Binding-site contacts:
Ligand atom C8 contacts residue TRP113 of chain 1.B at 3.7 Å (hydrophobic).
Ligand atom OE2 contacts residue ARG116 of chain 1.B at 3.3 Å.
Ligand atom CB contacts residue ASN119 of chain 1.B at 4.2 Å.
Ligand atom OXT contacts residue THR164 of chain 1.B at 3.6 Å.
Ligand atom C7 contacts residue ASP83 of chain 1.B at 3.7 Å.
Ligand atom C7 contacts residue PHE85 of chain 1.B at 3.8 Å (hydrophobic).
Ligand atom C contacts residue LYS84 of chain 1.B at 4.2 Å.
Ligand atom CA contacts residue ASP83 of chain 1.B at 3.4 Å.
Ligand atom CD contacts residue TRP138 of chain 1.B at 3.9 Å (hydrophobic).
Ligand atom CG contacts residue ASN119 of chain 1.B at 4.1 Å.
Ligand atom OE2 contacts residue TRP138 of chain 1.B at 4.1 Å.
Ligand atom O7 contacts residue PHE85 of chain 1.B at 2.9 Å (h-bond).
Ligand atom OXT contacts residue ASP83 of chain 1.B at 3.5 Å (salt-bridge).
Ligand atom N2 contacts residue ASP83 of chain 1.B at 3.5 Å (salt-bridge).
Ligand atom C contacts residue ASP83 of chain 1.B at 3.2 Å.
Ligand atom O7 contacts residue PHE44 of chain 1.B at 3.5 Å.
Ligand atom OE1 contacts residue SER115 of chain 1.B at 3.6 Å.
Ligand atom C7 contacts residue TYR125 of chain 1.B at 4.0 Å (hydrophobic).
Ligand atom OE1 contacts residue ASN119 of chain 1.B at 3.0 Å (h-bond).
Ligand atom O contacts residue TYR81 of chain 1.B at 4.0 Å.
Ligand atom C8 contacts residue ARG114 of chain 1.B at 3.6 Å.
Ligand atom O7 contacts residue LYS84 of chain 1.B at 3.5 Å.
Ligand atom CD contacts residue ASN119 of chain 1.B at 3.8 Å.
Ligand atom OE1 contacts residue ARG116 of chain 1.B at 3.0 Å (salt-bridge).
Ligand atom O7 contacts residue TYR125 of chain 1.B at 4.0 Å.
Ligand atom C8 contacts residue LEU82 of chain 1.B at 3.7 Å (hydrophobic).
Ligand atom CG contacts residue ARG114 of chain 1.B at 3.9 Å.
Ligand atom N2 contacts residue ARG114 of chain 1.B at 3.2 Å (salt-bridge).
Ligand atom C7 contacts residue ARG114 of chain 1.B at 3.8 Å.
Ligand atom CG contacts residue SER115 of chain 1.B at 4.2 Å.
Ligand atom CB contacts residue PHE44 of chain 1.B at 3.6 Å (hydrophobic).
Ligand atom C8 contacts residue TYR125 of chain 1.B at 3.3 Å (hydrophobic).
Ligand atom C8 contacts residue PHE85 of chain 1.B at 4.2 Å (hydrophobic).
Ligand atom CG contacts residue TRP138 of chain 1.B at 3.7 Å (hydrophobic).
Ligand atom O contacts residue ASP83 of chain 1.B at 3.4 Å (salt-bridge).
Ligand atom C7 contacts residue LYS84 of chain 1.B at 4.1 Å.
Ligand atom CD contacts residue ARG116 of chain 1.B at 3.5 Å.
Ligand atom O7 contacts residue ASP83 of chain 1.B at 3.8 Å.
Ligand atom OXT contacts residue LYS84 of chain 1.B at 3.3 Å (salt-bridge).
Ligand atom O contacts residue ARG114 of chain 1.B at 3.6 Å.

Sequence of chain 1.B:
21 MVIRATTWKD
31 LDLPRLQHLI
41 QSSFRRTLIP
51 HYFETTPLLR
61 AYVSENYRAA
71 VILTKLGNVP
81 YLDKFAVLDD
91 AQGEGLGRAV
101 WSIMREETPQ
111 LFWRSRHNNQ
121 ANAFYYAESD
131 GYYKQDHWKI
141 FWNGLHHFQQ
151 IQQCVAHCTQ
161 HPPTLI

A small-molecule ligand and the protein it binds are described below.
Small molecule (SMILES): CC(=O)N[C@@H](CCC(=O)O)C(=O)O